Binding-site contacts:
Ligand atom O1 contacts residue GLN127 of chain 1.A at 3.3 Å (h-bond).
Ligand atom S contacts residue MET6 of chain 1.A at 3.4 Å (h-bond).
Ligand atom S contacts residue ARG4 of chain 1.A at 4.3 Å.
Ligand atom C contacts residue SER123 of chain 2.A at 3.4 Å.
Ligand atom C4 contacts residue ARG298 of chain 1.A at 3.9 Å.
Ligand atom C7 contacts residue ASP295 of chain 1.A at 4.0 Å.
Ligand atom O1 contacts residue MET6 of chain 1.A at 2.7 Å (h-bond).
Ligand atom S contacts residue PHE291 of chain 1.A at 4.3 Å.
Ligand atom N contacts residue GLN299 of chain 1.A at 3.6 Å.
Ligand atom O contacts residue LYS5 of chain 1.A at 3.5 Å.
Ligand atom C contacts residue MET6 of chain 1.A at 3.4 Å (hydrophobic).
Ligand atom C7 contacts residue MET6 of chain 1.A at 3.7 Å (hydrophobic).
Ligand atom C4 contacts residue ASP295 of chain 1.A at 3.7 Å.
Ligand atom C2 contacts residue SER123 of chain 2.A at 3.6 Å.
Ligand atom O contacts residue MET6 of chain 1.A at 2.5 Å (h-bond).
Ligand atom C6 contacts residue ASP295 of chain 1.A at 4.1 Å.
Ligand atom O contacts residue ARG4 of chain 1.A at 3.0 Å (salt-bridge).
Ligand atom N contacts residue PHE291 of chain 1.A at 3.3 Å.
Ligand atom C2 contacts residue PHE8 of chain 1.A at 4.0 Å (hydrophobic).
Ligand atom C2 contacts residue VAL303 of chain 1.A at 4.2 Å (hydrophobic).
Ligand atom O contacts residue PHE291 of chain 1.A at 3.6 Å.
Ligand atom O contacts residue GLN299 of chain 1.A at 3.3 Å (h-bond).
Ligand atom C7 contacts residue GLN299 of chain 1.A at 3.2 Å.
Ligand atom C5 contacts residue ASP295 of chain 1.A at 3.6 Å.
Ligand atom C6 contacts residue GLN299 of chain 1.A at 4.4 Å.
Ligand atom N contacts residue ASP295 of chain 1.A at 3.2 Å.
Ligand atom C1 contacts residue SER123 of chain 2.A at 4.0 Å.
Ligand atom C3 contacts residue PHE8 of chain 1.A at 3.5 Å (hydrophobic).
Ligand atom F contacts residue ARG298 of chain 1.A at 4.0 Å.
Ligand atom O1 contacts residue ASP295 of chain 1.A at 4.3 Å.
Ligand atom F contacts residue PHE8 of chain 1.A at 3.2 Å.
Ligand atom S contacts residue GLN299 of chain 1.A at 3.7 Å.
Ligand atom C3 contacts residue ARG298 of chain 1.A at 4.0 Å.
Ligand atom C contacts residue GLY124 of chain 2.A at 4.0 Å.
Ligand atom C4 contacts residue PHE8 of chain 1.A at 4.0 Å (hydrophobic).

Sequence of chain 1.A:
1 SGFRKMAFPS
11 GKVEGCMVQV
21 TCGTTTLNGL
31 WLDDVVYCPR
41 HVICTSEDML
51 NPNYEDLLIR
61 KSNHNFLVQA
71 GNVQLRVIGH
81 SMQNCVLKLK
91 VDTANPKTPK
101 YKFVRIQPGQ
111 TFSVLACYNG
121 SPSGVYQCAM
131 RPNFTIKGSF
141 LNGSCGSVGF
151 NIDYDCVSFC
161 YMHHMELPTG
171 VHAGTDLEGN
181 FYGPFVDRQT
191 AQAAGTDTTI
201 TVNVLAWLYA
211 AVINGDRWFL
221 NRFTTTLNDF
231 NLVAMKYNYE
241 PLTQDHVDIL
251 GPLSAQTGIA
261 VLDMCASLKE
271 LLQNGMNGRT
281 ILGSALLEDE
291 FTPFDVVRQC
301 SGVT

The small molecule below binds the protein below.
Small molecule (SMILES): Cc1cc(F)ccc1CS(N)(=O)=O

Sequence of chain 2.A:
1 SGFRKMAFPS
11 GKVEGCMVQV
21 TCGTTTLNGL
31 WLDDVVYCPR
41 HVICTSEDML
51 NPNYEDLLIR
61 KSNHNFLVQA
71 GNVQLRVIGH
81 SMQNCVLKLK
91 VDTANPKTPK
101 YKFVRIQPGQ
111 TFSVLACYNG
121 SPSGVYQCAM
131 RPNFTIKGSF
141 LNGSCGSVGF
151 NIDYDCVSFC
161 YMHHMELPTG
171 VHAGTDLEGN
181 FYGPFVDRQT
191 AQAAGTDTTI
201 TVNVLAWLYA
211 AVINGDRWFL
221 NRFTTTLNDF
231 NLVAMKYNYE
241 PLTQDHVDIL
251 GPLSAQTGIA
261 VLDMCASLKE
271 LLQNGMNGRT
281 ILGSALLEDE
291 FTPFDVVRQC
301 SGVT